Sequence of chain 1.C:
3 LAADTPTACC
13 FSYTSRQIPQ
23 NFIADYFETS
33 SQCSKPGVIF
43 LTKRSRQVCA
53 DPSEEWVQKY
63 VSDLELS

Binding-site contacts:
Ligand atom O5 contacts residue LEU66 of chain 1.C at 4.0 Å.
Ligand atom O1 contacts residue SER69 of chain 1.C at 4.0 Å.
Ligand atom C5 contacts residue LEU66 of chain 1.C at 3.7 Å (hydrophobic).
Ligand atom C6 contacts residue GLN22 of chain 1.C at 3.7 Å.
Ligand atom O3 contacts residue ILE25 of chain 1.C at 4.2 Å.
Ligand atom C4 contacts residue GLN22 of chain 1.C at 4.1 Å.
Ligand atom C3 contacts residue ILE25 of chain 1.C at 3.8 Å (hydrophobic).
Ligand atom C6 contacts residue LEU66 of chain 1.C at 4.1 Å (hydrophobic).
Ligand atom O4 contacts residue GLN22 of chain 1.C at 2.7 Å (h-bond).
Ligand atom O6 contacts residue LEU66 of chain 1.C at 3.9 Å.
Ligand atom O4 contacts residue ILE25 of chain 1.C at 3.4 Å (h-bond).
Ligand atom O3 contacts residue LYS45 of chain 1.C at 3.5 Å (salt-bridge).
Ligand atom O6 contacts residue GLN22 of chain 1.C at 3.3 Å.
Ligand atom O4 contacts residue ASN23 of chain 1.C at 3.8 Å.
Ligand atom C4 contacts residue ILE25 of chain 1.C at 4.1 Å (hydrophobic).
Ligand atom O3 contacts residue ASN23 of chain 1.C at 4.3 Å.
Ligand atom O6 contacts residue TYR62 of chain 1.C at 4.1 Å.
Ligand atom C1 contacts residue LEU66 of chain 1.C at 4.2 Å (hydrophobic).
Ligand atom O6 contacts residue ASP65 of chain 1.C at 4.1 Å.
Ligand atom C6 contacts residue ASP65 of chain 1.C at 3.8 Å.

This small molecule binds to this protein.
Small molecule (SMILES): OC[C@H]1O[C@@H](O)[C@H](O)[C@@H](O)[C@@H]1O